Sequence of chain 1.C:
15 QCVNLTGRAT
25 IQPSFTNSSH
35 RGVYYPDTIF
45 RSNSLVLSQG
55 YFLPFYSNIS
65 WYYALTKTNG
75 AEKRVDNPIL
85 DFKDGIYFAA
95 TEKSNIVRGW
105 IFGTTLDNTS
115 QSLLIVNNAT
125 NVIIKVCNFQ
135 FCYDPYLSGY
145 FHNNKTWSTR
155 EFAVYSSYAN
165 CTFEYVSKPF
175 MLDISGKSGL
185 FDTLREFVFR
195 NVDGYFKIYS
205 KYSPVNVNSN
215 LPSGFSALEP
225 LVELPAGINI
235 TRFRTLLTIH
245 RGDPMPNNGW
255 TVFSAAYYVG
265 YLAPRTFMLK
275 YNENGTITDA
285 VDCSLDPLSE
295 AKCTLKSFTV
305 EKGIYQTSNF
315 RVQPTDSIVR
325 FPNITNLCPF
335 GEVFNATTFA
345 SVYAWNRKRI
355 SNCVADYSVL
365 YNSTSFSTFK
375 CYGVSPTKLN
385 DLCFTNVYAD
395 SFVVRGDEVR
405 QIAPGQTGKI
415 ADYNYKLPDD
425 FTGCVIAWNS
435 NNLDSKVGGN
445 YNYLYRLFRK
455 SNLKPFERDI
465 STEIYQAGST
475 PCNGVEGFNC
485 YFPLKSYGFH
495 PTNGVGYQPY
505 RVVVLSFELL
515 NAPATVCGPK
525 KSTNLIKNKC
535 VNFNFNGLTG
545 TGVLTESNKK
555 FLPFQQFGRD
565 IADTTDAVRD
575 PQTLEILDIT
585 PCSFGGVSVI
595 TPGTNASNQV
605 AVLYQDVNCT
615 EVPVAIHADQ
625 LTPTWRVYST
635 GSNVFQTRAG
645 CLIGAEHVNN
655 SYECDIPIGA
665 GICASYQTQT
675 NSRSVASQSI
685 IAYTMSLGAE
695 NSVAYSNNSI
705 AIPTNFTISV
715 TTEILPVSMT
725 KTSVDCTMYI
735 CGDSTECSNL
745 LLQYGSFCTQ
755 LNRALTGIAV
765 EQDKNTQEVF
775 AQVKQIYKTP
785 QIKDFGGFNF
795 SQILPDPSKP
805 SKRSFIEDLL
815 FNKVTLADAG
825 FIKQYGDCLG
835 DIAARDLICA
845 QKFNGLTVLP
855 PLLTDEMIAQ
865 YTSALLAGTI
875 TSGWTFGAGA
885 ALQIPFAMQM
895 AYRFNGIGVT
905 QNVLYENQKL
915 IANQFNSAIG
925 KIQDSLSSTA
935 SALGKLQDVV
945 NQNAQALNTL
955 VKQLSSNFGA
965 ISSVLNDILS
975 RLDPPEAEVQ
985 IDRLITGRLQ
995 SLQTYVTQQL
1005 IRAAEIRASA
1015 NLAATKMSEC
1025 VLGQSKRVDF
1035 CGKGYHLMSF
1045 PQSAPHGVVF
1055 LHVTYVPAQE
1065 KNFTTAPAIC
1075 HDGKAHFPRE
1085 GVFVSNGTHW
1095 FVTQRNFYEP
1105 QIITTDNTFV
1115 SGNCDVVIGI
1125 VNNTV

Binding-site contacts:
Ligand atom C7 contacts residue GLN1063 of chain 1.C at 3.9 Å.
Ligand atom C3 contacts residue ASN709 of chain 1.C at 3.8 Å.
Ligand atom C4 contacts residue ASN709 of chain 1.C at 4.2 Å.
Ligand atom O5 contacts residue ASN709 of chain 1.C at 2.4 Å (h-bond).
Ligand atom C8 contacts residue GLN918 of chain 1.C at 4.0 Å.
Ligand atom N2 contacts residue LEU914 of chain 1.C at 4.5 Å.
Ligand atom C8 contacts residue LEU914 of chain 1.C at 3.5 Å (hydrophobic).
Ligand atom N2 contacts residue ASN709 of chain 1.C at 2.9 Å (h-bond).
Ligand atom O5 contacts residue GLN1063 of chain 1.C at 4.0 Å.
Ligand atom C2 contacts residue ASN709 of chain 1.C at 2.4 Å.
Ligand atom C7 contacts residue ASN709 of chain 1.C at 3.2 Å.
Ligand atom C2 contacts residue GLN1063 of chain 1.C at 4.3 Å.
Ligand atom C5 contacts residue LEU914 of chain 1.C at 4.2 Å (hydrophobic).
Ligand atom C5 contacts residue ASN709 of chain 1.C at 3.7 Å.
Ligand atom C8 contacts residue ASN709 of chain 1.C at 4.4 Å.
Ligand atom C1 contacts residue GLN1063 of chain 1.C at 4.0 Å.
Ligand atom O4 contacts residue LEU914 of chain 1.C at 4.0 Å.
Ligand atom C1 contacts residue ASN709 of chain 1.C at 1.4 Å.
Ligand atom C6 contacts residue GLN918 of chain 1.C at 4.3 Å.
Ligand atom O7 contacts residue ASN709 of chain 1.C at 3.1 Å (h-bond).
Ligand atom O7 contacts residue GLN1063 of chain 1.C at 2.9 Å (h-bond).
Ligand atom O7 contacts residue LEU914 of chain 1.C at 3.2 Å.
Ligand atom C7 contacts residue LEU914 of chain 1.C at 3.5 Å (hydrophobic).

This small molecule binds to this protein.
Small molecule (SMILES): CC(=O)N[C@H]1[C@H](O[C@H]2[C@H](O)[C@@H](NC(C)=O)CO[C@@H]2CO)O[C@H](CO)[C@@H](O)[C@@H]1O